Binding-site contacts:
Ligand atom C contacts residue GLY25 of chain 1.S at 3.5 Å.
Ligand atom N contacts residue ARG24 of chain 1.S at 3.8 Å.
Ligand atom C contacts residue SER51 of chain 1.S at 3.6 Å.
Ligand atom CZ2 contacts residue ALA44 of chain 1.R at 3.9 Å (hydrophobic).
Ligand atom CH2 contacts residue GLY21 of chain 1.R at 3.4 Å.
Ligand atom OXT contacts residue THR47 of chain 1.R at 2.5 Å (h-bond).
Ligand atom NE1 contacts residue GLN45 of chain 1.R at 2.8 Å (h-bond).
Ligand atom CZ2 contacts residue THR50 of chain 1.R at 4.0 Å.
Ligand atom N contacts residue ASP27 of chain 1.S at 3.0 Å (salt-bridge).
Ligand atom CB contacts residue THR23 of chain 1.S at 3.8 Å.
Ligand atom OXT contacts residue THR50 of chain 1.R at 2.8 Å (h-bond).
Ligand atom CA contacts residue GLY25 of chain 1.S at 3.5 Å.
Ligand atom C contacts residue THR47 of chain 1.R at 3.4 Å.
Ligand atom CZ3 contacts residue HIS32 of chain 1.R at 4.0 Å.
Ligand atom CD1 contacts residue THR47 of chain 1.R at 3.8 Å.
Ligand atom N contacts residue THR23 of chain 1.S at 2.7 Å (h-bond).
Ligand atom CE2 contacts residue ALA44 of chain 1.R at 3.9 Å (hydrophobic).
Ligand atom CE2 contacts residue THR50 of chain 1.R at 4.0 Å.
Ligand atom CD2 contacts residue THR50 of chain 1.R at 4.0 Å.
Ligand atom O contacts residue THR47 of chain 1.R at 3.6 Å (h-bond).
Ligand atom CE3 contacts residue HIS32 of chain 1.R at 3.9 Å.
Ligand atom OXT contacts residue HIS49 of chain 1.R at 3.7 Å.
Ligand atom CG contacts residue SER51 of chain 1.S at 3.9 Å.
Ligand atom O contacts residue SER51 of chain 1.S at 2.9 Å (h-bond).
Ligand atom CA contacts residue THR23 of chain 1.S at 3.8 Å.
Ligand atom CD1 contacts residue SER51 of chain 1.S at 3.6 Å.
Ligand atom CZ2 contacts residue ILE53 of chain 1.R at 3.9 Å (hydrophobic).
Ligand atom O contacts residue GLY25 of chain 1.S at 2.9 Å (h-bond).
Ligand atom OXT contacts residue HIS31 of chain 1.R at 3.9 Å.
Ligand atom CD1 contacts residue GLN45 of chain 1.R at 3.5 Å.
Ligand atom CA contacts residue THR28 of chain 1.S at 3.3 Å.
Ligand atom CB contacts residue THR28 of chain 1.S at 3.5 Å.
Ligand atom NE1 contacts residue ALA44 of chain 1.R at 3.7 Å.
Ligand atom C contacts residue THR50 of chain 1.R at 3.9 Å.
Ligand atom CE2 contacts residue GLN45 of chain 1.R at 3.9 Å.
Ligand atom N contacts residue GLY25 of chain 1.S at 2.8 Å (h-bond).
Ligand atom N contacts residue THR28 of chain 1.S at 2.9 Å (h-bond).
Ligand atom CZ3 contacts residue GLY21 of chain 1.R at 3.5 Å.
Ligand atom O contacts residue ARG24 of chain 1.S at 3.5 Å.
Ligand atom CB contacts residue SER51 of chain 1.S at 3.5 Å.

A protein and the small-molecule ligand that binds it are described below.
Small molecule (SMILES): N[C@@H](Cc1c[nH]c2ccccc12)C(=O)O

Sequence of chain 1.R:
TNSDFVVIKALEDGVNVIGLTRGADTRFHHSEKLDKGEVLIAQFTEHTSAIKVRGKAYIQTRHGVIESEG

Sequence of chain 1.S:
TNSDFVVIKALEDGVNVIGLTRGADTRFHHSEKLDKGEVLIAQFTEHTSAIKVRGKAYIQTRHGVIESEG